Sequence of chain 1.A:
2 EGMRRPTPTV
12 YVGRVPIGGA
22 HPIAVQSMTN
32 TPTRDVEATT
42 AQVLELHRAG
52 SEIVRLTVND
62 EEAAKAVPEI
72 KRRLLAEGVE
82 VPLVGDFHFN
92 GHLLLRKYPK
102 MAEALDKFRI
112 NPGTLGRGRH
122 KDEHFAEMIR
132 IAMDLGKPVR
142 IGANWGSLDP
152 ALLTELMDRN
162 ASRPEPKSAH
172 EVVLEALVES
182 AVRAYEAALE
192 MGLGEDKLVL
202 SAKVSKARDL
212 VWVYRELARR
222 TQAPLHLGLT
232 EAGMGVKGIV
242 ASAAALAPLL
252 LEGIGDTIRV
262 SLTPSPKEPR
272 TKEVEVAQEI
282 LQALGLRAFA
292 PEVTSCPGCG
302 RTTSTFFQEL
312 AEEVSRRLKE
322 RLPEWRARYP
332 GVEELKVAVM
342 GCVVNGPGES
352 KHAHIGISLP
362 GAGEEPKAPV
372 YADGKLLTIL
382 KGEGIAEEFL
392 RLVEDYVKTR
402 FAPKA

Sequence of chain 2.A:
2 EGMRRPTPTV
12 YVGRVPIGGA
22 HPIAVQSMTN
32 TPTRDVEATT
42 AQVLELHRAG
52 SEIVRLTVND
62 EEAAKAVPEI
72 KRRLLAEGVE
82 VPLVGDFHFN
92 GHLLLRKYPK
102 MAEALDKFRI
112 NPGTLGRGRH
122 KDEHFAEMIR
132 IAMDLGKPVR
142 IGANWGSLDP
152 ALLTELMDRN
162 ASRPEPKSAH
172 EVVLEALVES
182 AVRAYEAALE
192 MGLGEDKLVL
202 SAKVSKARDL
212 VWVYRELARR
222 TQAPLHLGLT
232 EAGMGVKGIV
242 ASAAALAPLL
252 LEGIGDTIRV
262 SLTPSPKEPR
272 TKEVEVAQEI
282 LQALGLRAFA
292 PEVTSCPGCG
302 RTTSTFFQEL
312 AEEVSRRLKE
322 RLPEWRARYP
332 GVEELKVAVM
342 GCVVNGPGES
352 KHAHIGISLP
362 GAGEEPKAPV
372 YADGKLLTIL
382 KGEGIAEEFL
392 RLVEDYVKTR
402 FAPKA

Binding-site contacts:
Ligand atom C5 contacts residue ARG56 of chain 2.A at 3.7 Å.
Ligand atom O1 contacts residue ASN346 of chain 1.A at 2.7 Å (h-bond).
Ligand atom OA1 contacts residue LYS204 of chain 2.A at 2.9 Å (salt-bridge).
Ligand atom PA contacts residue ARG260 of chain 2.A at 3.6 Å.
Ligand atom O1 contacts residue GLU232 of chain 2.A at 3.7 Å.
Ligand atom OB2 contacts residue ARG56 of chain 2.A at 3.3 Å (salt-bridge).
Ligand atom OA2 contacts residue THR231 of chain 2.A at 2.8 Å (h-bond).
Ligand atom OA2 contacts residue SER262 of chain 2.A at 2.7 Å (h-bond).
Ligand atom OB3 contacts residue ASN145 of chain 2.A at 2.9 Å (h-bond).
Ligand atom OB2 contacts residue LYS204 of chain 2.A at 3.2 Å (salt-bridge).
Ligand atom OB1 contacts residue ASN145 of chain 2.A at 3.4 Å (h-bond).
Ligand atom OB4 contacts residue ARG56 of chain 2.A at 3.1 Å (salt-bridge).
Ligand atom OA2 contacts residue GLU232 of chain 2.A at 3.7 Å.
Ligand atom C2 contacts residue ASN346 of chain 1.A at 3.3 Å.
Ligand atom O1 contacts residue SF41 of chain 1.B at 2.0 Å.
Ligand atom C3 contacts residue SF41 of chain 1.B at 3.8 Å.
Ligand atom PA contacts residue LYS204 of chain 2.A at 3.7 Å.
Ligand atom PA contacts residue SER262 of chain 2.A at 3.5 Å.
Ligand atom OA1 contacts residue ARG56 of chain 2.A at 3.0 Å (salt-bridge).
Ligand atom C4 contacts residue ASN346 of chain 1.A at 3.5 Å.
Ligand atom C1 contacts residue SF41 of chain 1.B at 3.4 Å.
Ligand atom OA3 contacts residue ARG260 of chain 2.A at 3.2 Å (salt-bridge).
Ligand atom OB2 contacts residue ARG141 of chain 2.A at 3.2 Å (salt-bridge).
Ligand atom OA1 contacts residue SER262 of chain 2.A at 3.4 Å (h-bond).
Ligand atom C4 contacts residue ARG110 of chain 2.A at 3.6 Å.
Ligand atom C1 contacts residue GLU232 of chain 2.A at 3.6 Å.
Ligand atom C5 contacts residue SF41 of chain 1.B at 3.6 Å.
Ligand atom PB contacts residue ARG110 of chain 2.A at 3.5 Å.
Ligand atom O2 contacts residue ARG110 of chain 2.A at 3.5 Å (salt-bridge).
Ligand atom OA1 contacts residue ARG260 of chain 2.A at 2.9 Å (salt-bridge).
Ligand atom C2 contacts residue SF41 of chain 1.B at 3.2 Å.
Ligand atom O2 contacts residue HIS89 of chain 2.A at 3.7 Å.
Ligand atom OB1 contacts residue LYS204 of chain 2.A at 3.6 Å.
Ligand atom OB1 contacts residue THR231 of chain 2.A at 3.5 Å (h-bond).
Ligand atom C5 contacts residue ASP87 of chain 2.A at 3.5 Å.
Ligand atom OB3 contacts residue ARG110 of chain 2.A at 3.0 Å (salt-bridge).
Ligand atom O2 contacts residue ASN346 of chain 1.A at 2.9 Å (h-bond).
Ligand atom C4 contacts residue HIS89 of chain 2.A at 3.5 Å.
Ligand atom OB4 contacts residue ARG110 of chain 2.A at 3.2 Å (salt-bridge).
Ligand atom OB2 contacts residue ARG110 of chain 2.A at 3.5 Å (salt-bridge).

This protein binds this small molecule.
Small molecule (SMILES): C[C@@]1(CO)O[P](=O)(O)O[P](=O)(O)OC[C@H]1O